Binding-site contacts:
Ligand atom C6 contacts residue GLU118 of chain 1.A at 3.6 Å.
Ligand atom O3 contacts residue GLY296 of chain 1.A at 3.5 Å.
Ligand atom C5 contacts residue TRP42 of chain 1.A at 3.8 Å (hydrophobic).
Ligand atom O4 contacts residue MET334 of chain 1.A at 3.4 Å.
Ligand atom O6 contacts residue HIS181 of chain 1.A at 3.3 Å.
Ligand atom O4 contacts residue ARG120 of chain 1.A at 3.5 Å (salt-bridge).
Ligand atom O3 contacts residue PO41 of chain 1.H at 3.8 Å.
Ligand atom C5 contacts residue GLU240 of chain 1.A at 3.2 Å.
Ligand atom O4 contacts residue GLY65 of chain 1.A at 3.2 Å.
Ligand atom C6 contacts residue GLU240 of chain 1.A at 3.0 Å.
Ligand atom C3 contacts residue PO41 of chain 1.H at 3.7 Å.
Ligand atom C4 contacts residue PRO11 of chain 1.A at 3.7 Å (hydrophobic).
Ligand atom O5 contacts residue HIS181 of chain 1.A at 3.6 Å.
Ligand atom O3 contacts residue ARG260 of chain 1.A at 3.0 Å (salt-bridge).
Ligand atom C4 contacts residue THR67 of chain 1.A at 3.5 Å.
Ligand atom O4 contacts residue GLU118 of chain 1.A at 3.5 Å (salt-bridge).
Ligand atom O6 contacts residue TRP42 of chain 1.A at 3.5 Å.
Ligand atom O6 contacts residue TRP256 of chain 1.A at 3.8 Å.
Ligand atom C6 contacts residue ASN12 of chain 1.A at 3.5 Å.
Ligand atom O3 contacts residue GLY297 of chain 1.A at 3.3 Å (h-bond).
Ligand atom O1 contacts residue GLN244 of chain 1.A at 3.7 Å.
Ligand atom O3 contacts residue TRP42 of chain 1.A at 3.6 Å.
Ligand atom C3 contacts residue GLY297 of chain 1.A at 3.2 Å.
Ligand atom C6 contacts residue ARG260 of chain 1.A at 3.6 Å.
Ligand atom C6 contacts residue TRP256 of chain 1.A at 3.7 Å (hydrophobic).
Ligand atom C2 contacts residue GLU118 of chain 1.A at 3.3 Å.
Ligand atom O2 contacts residue GLU118 of chain 1.A at 2.5 Å (salt-bridge).
Ligand atom C2 contacts residue TRP42 of chain 1.A at 3.5 Å (hydrophobic).
Ligand atom O6 contacts residue ARG260 of chain 1.A at 2.8 Å (salt-bridge).
Ligand atom O2 contacts residue GLY297 of chain 1.A at 2.9 Å (h-bond).
Ligand atom O4 contacts residue THR67 of chain 1.A at 2.6 Å (h-bond).
Ligand atom O3 contacts residue THR66 of chain 1.A at 2.9 Å (h-bond).
Ligand atom O5 contacts residue ARG260 of chain 1.A at 3.4 Å (salt-bridge).
Ligand atom O3 contacts residue PHE294 of chain 1.A at 3.7 Å.
Ligand atom C6 contacts residue TRP68 of chain 1.A at 3.7 Å (hydrophobic).
Ligand atom O4 contacts residue THR66 of chain 1.A at 3.4 Å (h-bond).
Ligand atom O6 contacts residue THR179 of chain 1.A at 3.4 Å.
Ligand atom C6 contacts residue PRO11 of chain 1.A at 3.8 Å (hydrophobic).
Ligand atom O6 contacts residue MET257 of chain 1.A at 3.7 Å.
Ligand atom C6 contacts residue MET257 of chain 1.A at 3.7 Å (hydrophobic).

Sequence of chain 1.A:
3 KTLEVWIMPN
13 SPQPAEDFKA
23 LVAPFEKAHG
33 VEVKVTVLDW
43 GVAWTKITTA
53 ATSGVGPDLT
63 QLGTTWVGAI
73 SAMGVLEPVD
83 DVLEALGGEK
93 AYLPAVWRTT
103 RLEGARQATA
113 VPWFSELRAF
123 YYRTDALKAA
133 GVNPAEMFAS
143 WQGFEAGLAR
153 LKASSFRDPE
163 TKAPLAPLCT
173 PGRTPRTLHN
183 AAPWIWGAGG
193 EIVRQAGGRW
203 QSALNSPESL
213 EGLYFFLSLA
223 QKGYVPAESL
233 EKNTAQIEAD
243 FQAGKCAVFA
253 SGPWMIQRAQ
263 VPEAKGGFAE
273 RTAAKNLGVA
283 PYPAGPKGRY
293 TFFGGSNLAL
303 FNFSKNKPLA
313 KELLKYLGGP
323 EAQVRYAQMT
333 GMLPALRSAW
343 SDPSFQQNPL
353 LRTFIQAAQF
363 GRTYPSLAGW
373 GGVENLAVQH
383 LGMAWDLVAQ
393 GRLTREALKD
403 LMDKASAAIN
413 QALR

The small molecule below binds the protein below.
Small molecule (SMILES): OC[C@H]1O[C@@H](O[C@H]2[C@H](O)[C@@H](O)[C@H](O[C@@H]3[C@@H](O)[C@H](O[C@H]4[C@H](O)[C@@H](O)[C@H](O)O[C@@H]4CO)O[C@H](CO)[C@H]3O)O[C@@H]2CO)[C@H](O)[C@@H](O)[C@@H]1O